Binding-site contacts:
Ligand atom C7 contacts residue NJQ1 of chain 3.J at 3.9 Å.
Ligand atom O10 contacts residue PRO189 of chain 3.A at 3.1 Å.
Ligand atom C22 contacts residue LEU193 of chain 3.B at 3.7 Å (hydrophobic).
Ligand atom C33 contacts residue NJQ1 of chain 3.I at 3.3 Å.
Ligand atom C19 contacts residue PHE73 of chain 3.A at 3.8 Å (hydrophobic).
Ligand atom C37 contacts residue LEU107 of chain 3.A at 3.9 Å (hydrophobic).
Ligand atom C45 contacts residue TRP106 of chain 3.A at 3.6 Å (hydrophobic).
Ligand atom C30 contacts residue NJQ1 of chain 3.J at 3.8 Å.
Ligand atom C28 contacts residue NJQ1 of chain 3.J at 3.5 Å.
Ligand atom C28 contacts residue LEU190 of chain 3.B at 3.7 Å (hydrophobic).
Ligand atom C34 contacts residue TRP106 of chain 3.A at 3.9 Å (hydrophobic).
Ligand atom C19 contacts residue LEU76 of chain 3.A at 3.5 Å (hydrophobic).
Ligand atom O10 contacts residue NJQ1 of chain 3.J at 3.6 Å.
Ligand atom C3 contacts residue NJQ1 of chain 3.J at 3.4 Å.
Ligand atom C18 contacts residue PHE73 of chain 3.A at 3.6 Å (hydrophobic).
Ligand atom C2 contacts residue NJQ1 of chain 3.J at 3.8 Å.
Ligand atom N8 contacts residue LEU190 of chain 3.B at 3.9 Å.
Ligand atom C33 contacts residue TRP106 of chain 3.A at 3.9 Å (hydrophobic).
Ligand atom C5 contacts residue PRO189 of chain 3.B at 3.7 Å (hydrophobic).
Ligand atom C18 contacts residue PHE186 of chain 3.A at 3.7 Å (hydrophobic).
Ligand atom C32 contacts residue NJQ1 of chain 3.I at 3.7 Å.
Ligand atom C9 contacts residue PRO189 of chain 3.A at 3.7 Å (hydrophobic).
Ligand atom C5 contacts residue NJQ1 of chain 3.J at 3.7 Å.
Ligand atom C57 contacts residue ALA77 of chain 3.A at 3.8 Å (hydrophobic).
Ligand atom C20 contacts residue LEU76 of chain 3.A at 3.5 Å (hydrophobic).
Ligand atom C33 contacts residue ALA136 of chain 3.A at 3.9 Å (hydrophobic).
Ligand atom C30 contacts residue LEU190 of chain 3.B at 3.8 Å (hydrophobic).
Ligand atom N8 contacts residue NJQ1 of chain 3.J at 3.8 Å.
Ligand atom O29 contacts residue NJQ1 of chain 3.J at 3.3 Å.
Ligand atom C21 contacts residue LEU193 of chain 3.B at 3.8 Å (hydrophobic).
Ligand atom O11 contacts residue THR192 of chain 3.B at 3.6 Å.
Ligand atom C48 contacts residue NJQ1 of chain 3.J at 3.7 Å.
Ligand atom C6 contacts residue PRO189 of chain 3.B at 3.9 Å (hydrophobic).
Ligand atom O29 contacts residue NJQ1 of chain 3.I at 3.1 Å.
Ligand atom C47 contacts residue ILE102 of chain 3.A at 3.6 Å (hydrophobic).
Ligand atom C20 contacts residue LEU80 of chain 3.A at 3.9 Å (hydrophobic).
Ligand atom C9 contacts residue NJQ1 of chain 3.J at 3.9 Å.
Ligand atom O11 contacts residue LEU44 of chain 3.B at 3.5 Å.
Ligand atom C4 contacts residue NJQ1 of chain 3.J at 3.4 Å.
Ligand atom O29 contacts residue LEU190 of chain 3.B at 3.8 Å.

This small molecule binds to this protein.
Small molecule (SMILES): O=C(O)c1ccc(NC(=O)c2cccc(CC3CCCCC3)n2)c(Cc2ccccc2)c1

Sequence of chain 3.A:
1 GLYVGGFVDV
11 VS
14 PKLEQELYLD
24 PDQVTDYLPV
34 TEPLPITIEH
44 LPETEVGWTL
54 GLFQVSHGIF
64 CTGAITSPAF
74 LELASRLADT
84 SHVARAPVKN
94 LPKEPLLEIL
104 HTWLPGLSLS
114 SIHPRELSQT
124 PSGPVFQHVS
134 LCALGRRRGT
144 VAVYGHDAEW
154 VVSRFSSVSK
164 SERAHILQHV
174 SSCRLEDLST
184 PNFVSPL

Sequence of chain 3.B:
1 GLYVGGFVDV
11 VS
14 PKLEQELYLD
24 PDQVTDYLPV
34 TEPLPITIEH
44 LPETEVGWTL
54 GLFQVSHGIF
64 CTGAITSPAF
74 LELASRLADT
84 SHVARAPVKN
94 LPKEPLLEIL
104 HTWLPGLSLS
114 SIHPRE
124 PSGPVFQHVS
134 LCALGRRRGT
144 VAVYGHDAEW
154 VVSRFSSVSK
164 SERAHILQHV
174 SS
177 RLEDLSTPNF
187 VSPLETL